Sequence of chain 1.A:
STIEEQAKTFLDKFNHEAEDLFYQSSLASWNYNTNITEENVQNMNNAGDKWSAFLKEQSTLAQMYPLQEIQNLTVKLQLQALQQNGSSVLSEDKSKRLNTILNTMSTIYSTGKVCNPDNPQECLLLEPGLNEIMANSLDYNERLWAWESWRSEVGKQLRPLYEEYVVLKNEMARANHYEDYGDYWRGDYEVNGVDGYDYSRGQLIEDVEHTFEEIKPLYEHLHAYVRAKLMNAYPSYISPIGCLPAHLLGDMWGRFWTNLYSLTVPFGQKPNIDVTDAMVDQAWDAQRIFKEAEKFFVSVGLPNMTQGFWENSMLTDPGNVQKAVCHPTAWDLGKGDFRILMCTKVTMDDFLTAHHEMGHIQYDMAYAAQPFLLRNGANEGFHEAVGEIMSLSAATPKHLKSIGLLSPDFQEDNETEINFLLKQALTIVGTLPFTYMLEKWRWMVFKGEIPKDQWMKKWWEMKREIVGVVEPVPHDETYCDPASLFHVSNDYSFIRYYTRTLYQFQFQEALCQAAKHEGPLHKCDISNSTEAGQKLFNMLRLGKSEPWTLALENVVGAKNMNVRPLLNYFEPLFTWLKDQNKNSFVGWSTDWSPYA

A protein and the small-molecule ligand that binds it are described below.
Small molecule (SMILES): CC(=O)N[C@@H]1[C@@H](O)[C@H](O)[C@@H](CO)O[C@H]1O

Binding-site contacts:
Ligand atom C8 contacts residue ASN72 of chain 1.A at 4.3 Å.
Ligand atom C6 contacts residue LYS8 of chain 1.A at 4.1 Å.
Ligand atom C2 contacts residue LYS8 of chain 1.A at 4.4 Å.
Ligand atom C1 contacts residue THR74 of chain 1.A at 3.8 Å.
Ligand atom C2 contacts residue ASN72 of chain 1.A at 2.5 Å.
Ligand atom N2 contacts residue ASN72 of chain 1.A at 3.0 Å (h-bond).
Ligand atom C7 contacts residue ASN72 of chain 1.A at 3.4 Å.
Ligand atom C1 contacts residue ASN72 of chain 1.A at 1.4 Å.
Ligand atom O5 contacts residue LYS8 of chain 1.A at 3.2 Å (salt-bridge).
Ligand atom O5 contacts residue VAL75 of chain 1.A at 4.4 Å.
Ligand atom C3 contacts residue ASN72 of chain 1.A at 3.8 Å.
Ligand atom O6 contacts residue LYS8 of chain 1.A at 3.7 Å.
Ligand atom O5 contacts residue THR74 of chain 1.A at 4.4 Å.
Ligand atom O5 contacts residue ASN72 of chain 1.A at 2.4 Å (h-bond).
Ligand atom O7 contacts residue ASN72 of chain 1.A at 3.4 Å (h-bond).
Ligand atom C1 contacts residue LYS8 of chain 1.A at 3.9 Å.
Ligand atom C5 contacts residue LYS8 of chain 1.A at 4.2 Å.
Ligand atom C5 contacts residue ASN72 of chain 1.A at 3.7 Å.
Ligand atom C4 contacts residue ASN72 of chain 1.A at 4.2 Å.